Sequence of chain 1.A:
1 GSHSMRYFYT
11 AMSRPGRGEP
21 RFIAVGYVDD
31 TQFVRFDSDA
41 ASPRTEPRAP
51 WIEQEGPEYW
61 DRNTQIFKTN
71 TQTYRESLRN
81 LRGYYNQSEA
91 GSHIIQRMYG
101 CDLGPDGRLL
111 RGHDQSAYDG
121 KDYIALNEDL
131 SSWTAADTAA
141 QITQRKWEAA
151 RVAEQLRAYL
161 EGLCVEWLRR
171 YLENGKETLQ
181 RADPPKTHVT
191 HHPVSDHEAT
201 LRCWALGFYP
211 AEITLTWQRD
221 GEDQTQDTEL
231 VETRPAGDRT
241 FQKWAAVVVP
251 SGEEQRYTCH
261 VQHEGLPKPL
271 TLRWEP

Binding-site contacts:
Ligand atom O contacts residue TYR84 of chain 1.A at 2.7 Å (h-bond).
Ligand atom OE1 contacts residue THR69 of chain 1.A at 3.5 Å.
Ligand atom O contacts residue TYR159 of chain 1.A at 2.6 Å (h-bond).
Ligand atom O contacts residue TYR7 of chain 1.A at 3.5 Å.
Ligand atom OXT contacts residue ASN80 of chain 1.A at 2.8 Å (h-bond).
Ligand atom N contacts residue SER77 of chain 1.A at 2.9 Å (h-bond).
Ligand atom CG contacts residue TRP147 of chain 1.A at 3.4 Å (hydrophobic).
Ligand atom C contacts residue TYR7 of chain 1.A at 3.0 Å (hydrophobic).
Ligand atom OH contacts residue TYR74 of chain 1.A at 3.2 Å (h-bond).
Ligand atom CG2 contacts residue TRP167 of chain 1.A at 3.2 Å (hydrophobic).
Ligand atom N contacts residue TYR7 of chain 1.A at 2.8 Å (h-bond).
Ligand atom CD contacts residue ASN63 of chain 1.A at 3.1 Å.
Ligand atom CE2 contacts residue SER116 of chain 1.A at 3.5 Å.
Ligand atom OH contacts residue SER116 of chain 1.A at 2.6 Å (h-bond).
Ligand atom CB contacts residue LEU81 of chain 1.A at 3.4 Å (hydrophobic).
Ligand atom N contacts residue TYR171 of chain 1.A at 2.8 Å (h-bond).
Ligand atom CD1 contacts residue SER77 of chain 1.A at 3.3 Å.
Ligand atom CA contacts residue SER77 of chain 1.A at 3.4 Å.
Ligand atom CE contacts residue ALA150 of chain 1.A at 3.4 Å (hydrophobic).
Ligand atom O contacts residue THR143 of chain 1.A at 2.7 Å (h-bond).
Ligand atom N contacts residue TYR99 of chain 1.A at 3.0 Å (h-bond).
Ligand atom OXT contacts residue TYR84 of chain 1.A at 3.3 Å (h-bond).
Ligand atom C contacts residue TYR84 of chain 1.A at 3.4 Å (hydrophobic).
Ligand atom NE2 contacts residue ILE66 of chain 1.A at 3.3 Å (h-bond).
Ligand atom OXT contacts residue LYS146 of chain 1.A at 2.8 Å (salt-bridge).
Ligand atom CG contacts residue THR69 of chain 1.A at 3.5 Å.
Ligand atom CZ contacts residue SER116 of chain 1.A at 3.5 Å.
Ligand atom CA contacts residue TYR99 of chain 1.A at 3.3 Å (hydrophobic).
Ligand atom NE2 contacts residue THR69 of chain 1.A at 3.5 Å.
Ligand atom OE1 contacts residue ASN70 of chain 1.A at 3.4 Å (h-bond).
Ligand atom O contacts residue TRP147 of chain 1.A at 2.9 Å (h-bond).
Ligand atom CB contacts residue NA1 of chain 1.H at 3.1 Å.
Ligand atom CB contacts residue TYR99 of chain 1.A at 3.3 Å (hydrophobic).
Ligand atom OE1 contacts residue THR73 of chain 1.A at 2.8 Å (h-bond).
Ligand atom OH contacts residue ARG97 of chain 1.A at 3.5 Å (salt-bridge).
Ligand atom O contacts residue NA1 of chain 1.H at 3.0 Å (h-bond).
Ligand atom CA contacts residue TYR7 of chain 1.A at 3.0 Å (hydrophobic).
Ligand atom CE contacts residue GLN155 of chain 1.A at 3.4 Å.
Ligand atom CD contacts residue THR69 of chain 1.A at 3.5 Å.
Ligand atom N contacts residue TYR7 of chain 1.A at 3.3 Å (h-bond).

A small-molecule ligand and the protein it binds are described below.
Small molecule (SMILES): CC[C@H](C)[C@H](N)C(=O)N1CCC[C@H]1C(=O)N[C@@H](Cc1ccccc1)C(=O)N[C@@H](C)C(=O)N[C@@H](CCSC)C(=O)N[C@@H](CCC(N)=O)C(=O)N[C@@H](CCSC)C(=O)N[C@@H](C)C(=O)N[C@@H](Cc1ccc(O)cc1)C(=O)O